Binding-site contacts:
Ligand atom C12 contacts residue LEU147 of chain 1.D at 3.7 Å (hydrophobic).
Ligand atom C10 contacts residue ALA44 of chain 1.D at 3.7 Å (hydrophobic).
Ligand atom C1 contacts residue LEU96 of chain 1.D at 3.4 Å (hydrophobic).
Ligand atom N15 contacts residue LEU96 of chain 1.D at 3.1 Å (h-bond).
Ligand atom C5 contacts residue GLY99 of chain 1.D at 3.7 Å.
Ligand atom N13 contacts residue LEU147 of chain 1.D at 3.4 Å.
Ligand atom C6 contacts residue GLY99 of chain 1.D at 3.7 Å.
Ligand atom C1 contacts residue GLY99 of chain 1.D at 3.7 Å.
Ligand atom C6 contacts residue TYR95 of chain 1.D at 3.6 Å (hydrophobic).
Ligand atom C10 contacts residue GLU94 of chain 1.D at 3.3 Å.
Ligand atom C5 contacts residue LEU19 of chain 1.D at 4.0 Å (hydrophobic).
Ligand atom N15 contacts residue TYR95 of chain 1.D at 3.8 Å.
Ligand atom N7 contacts residue LEU19 of chain 1.D at 3.9 Å.
Ligand atom C4 contacts residue GLY99 of chain 1.D at 3.7 Å.
Ligand atom C9 contacts residue LEU19 of chain 1.D at 3.4 Å (hydrophobic).
Ligand atom C31 contacts residue LEU19 of chain 1.D at 3.8 Å (hydrophobic).
Ligand atom C19 contacts residue PHE24 of chain 1.D at 3.5 Å (hydrophobic).
Ligand atom C2 contacts residue GLY99 of chain 1.D at 3.7 Å.
Ligand atom O23 contacts residue PHE24 of chain 1.D at 3.6 Å.
Ligand atom C26 contacts residue VAL27 of chain 1.D at 3.8 Å (hydrophobic).
Ligand atom C6 contacts residue LEU19 of chain 1.D at 3.6 Å (hydrophobic).
Ligand atom C19 contacts residue ASP158 of chain 1.D at 3.4 Å.
Ligand atom C6 contacts residue PRO97 of chain 1.D at 3.9 Å (hydrophobic).
Ligand atom C22 contacts residue PHE24 of chain 1.D at 3.7 Å (hydrophobic).
Ligand atom C13 contacts residue VAL27 of chain 1.D at 3.8 Å (hydrophobic).
Ligand atom C10 contacts residue LEU96 of chain 1.D at 3.8 Å (hydrophobic).
Ligand atom C14 contacts residue LEU96 of chain 1.D at 3.6 Å (hydrophobic).
Ligand atom O23 contacts residue VAL27 of chain 1.D at 3.4 Å.
Ligand atom C17 contacts residue LEU147 of chain 1.D at 3.7 Å (hydrophobic).
Ligand atom C1 contacts residue LEU19 of chain 1.D at 3.8 Å (hydrophobic).
Ligand atom C6 contacts residue LEU96 of chain 1.D at 3.4 Å (hydrophobic).
Ligand atom O23 contacts residue LYS46 of chain 1.D at 3.2 Å (salt-bridge).
Ligand atom C14 contacts residue LEU147 of chain 1.D at 3.9 Å (hydrophobic).
Ligand atom C1 contacts residue TYR95 of chain 1.D at 3.9 Å (hydrophobic).
Ligand atom N7 contacts residue LEU96 of chain 1.D at 2.8 Å (h-bond).
Ligand atom C29 contacts residue ASP103 of chain 1.D at 3.4 Å.
Ligand atom C3 contacts residue GLY99 of chain 1.D at 3.7 Å.
Ligand atom C14 contacts residue LEU19 of chain 1.D at 3.9 Å (hydrophobic).
Ligand atom N15 contacts residue GLU94 of chain 1.D at 4.0 Å.
Ligand atom N7 contacts residue TYR95 of chain 1.D at 3.4 Å.

A protein and the small-molecule ligand that binds it are described below.
Small molecule (SMILES): CC(=O)Nc1ccc(-c2ccnc(Nc3ccc(N4CCOCC4)cc3)n2)cc1

Sequence of chain 1.D:
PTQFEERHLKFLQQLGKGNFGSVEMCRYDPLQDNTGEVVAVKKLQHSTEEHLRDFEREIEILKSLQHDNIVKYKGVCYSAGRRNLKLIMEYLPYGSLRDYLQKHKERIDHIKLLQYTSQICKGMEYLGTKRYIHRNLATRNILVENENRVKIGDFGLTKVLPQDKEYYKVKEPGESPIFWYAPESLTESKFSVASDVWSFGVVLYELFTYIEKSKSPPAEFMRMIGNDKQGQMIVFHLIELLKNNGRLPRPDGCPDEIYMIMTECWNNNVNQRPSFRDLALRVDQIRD